Binding-site contacts:
Ligand atom C4 contacts residue NAD1 of chain 1.I at 3.1 Å.
Ligand atom C17 contacts residue MET161 of chain 1.C at 3.6 Å (hydrophobic).
Ligand atom C1 contacts residue NAD1 of chain 1.I at 3.4 Å.
Ligand atom C7 contacts residue PHE149 of chain 1.C at 3.8 Å (hydrophobic).
Ligand atom C6 contacts residue TYR158 of chain 1.C at 3.4 Å (hydrophobic).
Ligand atom C1 contacts residue TYR158 of chain 1.C at 3.4 Å (hydrophobic).
Ligand atom CL2 contacts residue ALA198 of chain 1.C at 3.4 Å.
Ligand atom C15 contacts residue ALA198 of chain 1.C at 3.1 Å (hydrophobic).
Ligand atom C3 contacts residue ILE202 of chain 1.C at 3.7 Å (hydrophobic).
Ligand atom O22 contacts residue TYR158 of chain 1.C at 2.5 Å (h-bond).
Ligand atom C25 contacts residue LEU218 of chain 1.C at 3.4 Å (hydrophobic).
Ligand atom C4 contacts residue ILE202 of chain 1.C at 3.4 Å (hydrophobic).
Ligand atom C3 contacts residue NAD1 of chain 1.I at 3.6 Å.
Ligand atom C16 contacts residue GLY96 of chain 1.C at 3.6 Å.
Ligand atom O13 contacts residue ALA198 of chain 1.C at 3.7 Å.
Ligand atom CL2 contacts residue GLY96 of chain 1.C at 3.2 Å.
Ligand atom C16 contacts residue ALA198 of chain 1.C at 3.5 Å (hydrophobic).
Ligand atom CL1 contacts residue MET98 of chain 1.C at 3.3 Å.
Ligand atom C5 contacts residue NAD1 of chain 1.I at 3.2 Å.
Ligand atom O13 contacts residue NAD1 of chain 1.I at 3.2 Å (h-bond).
Ligand atom C19 contacts residue ALA198 of chain 1.C at 3.6 Å (hydrophobic).
Ligand atom C22 contacts residue ALA198 of chain 1.C at 3.5 Å (hydrophobic).
Ligand atom C28 contacts residue PHE149 of chain 1.C at 3.4 Å (hydrophobic).
Ligand atom C5 contacts residue ILE202 of chain 1.C at 3.7 Å (hydrophobic).
Ligand atom O22 contacts residue NAD1 of chain 1.I at 2.5 Å (h-bond).
Ligand atom C2 contacts residue NAD1 of chain 1.I at 3.6 Å.
Ligand atom N24 contacts residue LEU218 of chain 1.C at 3.7 Å.
Ligand atom C22 contacts residue MET161 of chain 1.C at 3.8 Å (hydrophobic).
Ligand atom C7 contacts residue NAD1 of chain 1.I at 3.2 Å.
Ligand atom C15 contacts residue MET161 of chain 1.C at 3.7 Å (hydrophobic).
Ligand atom C28 contacts residue ILE202 of chain 1.C at 3.6 Å (hydrophobic).
Ligand atom O22 contacts residue LYS165 of chain 1.C at 3.7 Å.
Ligand atom C6 contacts residue NAD1 of chain 1.I at 3.6 Å.
Ligand atom C22 contacts residue MET103 of chain 1.C at 3.5 Å (hydrophobic).
Ligand atom CL2 contacts residue NAD1 of chain 1.I at 3.5 Å.
Ligand atom C16 contacts residue MET161 of chain 1.C at 3.5 Å (hydrophobic).
Ligand atom C3 contacts residue MET199 of chain 1.C at 3.8 Å (hydrophobic).
Ligand atom C14 contacts residue ALA198 of chain 1.C at 3.4 Å (hydrophobic).
Ligand atom C28 contacts residue TYR158 of chain 1.C at 3.6 Å (hydrophobic).
Ligand atom C23 contacts residue ILE202 of chain 1.C at 3.6 Å (hydrophobic).

A small-molecule ligand and the protein it binds are described below.
Small molecule (SMILES): Oc1cc(Cc2ccccn2)ccc1Oc1ccc(Cl)cc1Cl

Sequence of chain 1.C:
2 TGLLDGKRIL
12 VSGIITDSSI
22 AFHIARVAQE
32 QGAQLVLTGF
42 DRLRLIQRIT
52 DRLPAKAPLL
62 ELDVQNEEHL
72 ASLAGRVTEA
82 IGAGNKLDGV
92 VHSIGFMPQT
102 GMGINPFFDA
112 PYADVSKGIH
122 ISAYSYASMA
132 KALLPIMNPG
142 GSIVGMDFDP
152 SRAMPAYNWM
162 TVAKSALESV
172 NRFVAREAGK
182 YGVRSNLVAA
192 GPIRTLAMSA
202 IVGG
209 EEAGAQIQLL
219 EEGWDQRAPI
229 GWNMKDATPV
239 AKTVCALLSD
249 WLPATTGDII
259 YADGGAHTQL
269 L